A protein and the small-molecule ligand that binds it are described below.
Small molecule (SMILES): N#Cc1cccc2c3c([nH]c12)CCCC3

Sequence of chain 1.A:
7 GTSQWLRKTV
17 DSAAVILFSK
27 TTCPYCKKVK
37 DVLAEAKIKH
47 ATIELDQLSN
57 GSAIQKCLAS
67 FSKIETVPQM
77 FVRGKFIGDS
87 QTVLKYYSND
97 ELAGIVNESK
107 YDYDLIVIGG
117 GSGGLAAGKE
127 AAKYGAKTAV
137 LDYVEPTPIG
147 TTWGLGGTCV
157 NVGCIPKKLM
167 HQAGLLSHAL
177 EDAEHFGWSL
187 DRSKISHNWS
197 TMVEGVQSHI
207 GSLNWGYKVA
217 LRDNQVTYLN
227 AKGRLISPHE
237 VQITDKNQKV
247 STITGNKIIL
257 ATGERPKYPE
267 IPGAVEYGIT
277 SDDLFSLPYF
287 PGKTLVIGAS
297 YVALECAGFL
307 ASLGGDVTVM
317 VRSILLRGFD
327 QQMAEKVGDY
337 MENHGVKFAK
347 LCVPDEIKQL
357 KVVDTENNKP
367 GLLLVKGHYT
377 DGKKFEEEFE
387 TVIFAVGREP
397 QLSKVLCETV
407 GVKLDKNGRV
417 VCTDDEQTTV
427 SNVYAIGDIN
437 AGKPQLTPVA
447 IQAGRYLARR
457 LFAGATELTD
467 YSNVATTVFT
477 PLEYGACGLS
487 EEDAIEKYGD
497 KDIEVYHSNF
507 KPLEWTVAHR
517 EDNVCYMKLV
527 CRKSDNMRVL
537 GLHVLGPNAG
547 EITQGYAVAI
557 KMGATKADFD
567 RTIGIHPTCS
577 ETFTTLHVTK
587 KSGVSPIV

Binding-site contacts:
Ligand atom C3 contacts residue TRP511 of chain 1.A at 4.3 Å (hydrophobic).
Ligand atom C8 contacts residue HIS174 of chain 1.A at 3.9 Å.
Ligand atom C12 contacts residue HIS174 of chain 1.A at 4.0 Å.
Ligand atom N1 contacts residue TYR336 of chain 1.A at 3.3 Å (h-bond).
Ligand atom C contacts residue LEU171 of chain 1.A at 3.5 Å (hydrophobic).
Ligand atom C contacts residue GLU479 of chain 1.A at 3.8 Å.
Ligand atom C8 contacts residue ARG516 of chain 1.A at 4.4 Å.
Ligand atom N contacts residue HIS174 of chain 1.A at 4.2 Å.
Ligand atom C10 contacts residue GLU510 of chain 1.A at 4.4 Å.
Ligand atom C5 contacts residue PRO543 of chain 1.A at 3.5 Å (hydrophobic).
Ligand atom N contacts residue ARG516 of chain 1.A at 4.3 Å.
Ligand atom C12 contacts residue TYR336 of chain 1.A at 4.3 Å (hydrophobic).
Ligand atom N contacts residue TRP511 of chain 1.A at 4.1 Å.
Ligand atom C4 contacts residue LEU171 of chain 1.A at 4.4 Å (hydrophobic).
Ligand atom C8 contacts residue ASP178 of chain 1.A at 3.4 Å.
Ligand atom C5 contacts residue LEU171 of chain 1.A at 3.7 Å (hydrophobic).
Ligand atom C12 contacts residue TRP511 of chain 1.A at 4.1 Å (hydrophobic).
Ligand atom C1 contacts residue LEU171 of chain 1.A at 4.0 Å (hydrophobic).
Ligand atom C4 contacts residue PRO543 of chain 1.A at 4.1 Å (hydrophobic).
Ligand atom C contacts residue PRO543 of chain 1.A at 3.5 Å (hydrophobic).
Ligand atom C9 contacts residue ASP178 of chain 1.A at 3.9 Å.
Ligand atom N1 contacts residue TRP511 of chain 1.A at 4.0 Å.
Ligand atom C12 contacts residue PRO477 of chain 1.A at 4.2 Å (hydrophobic).
Ligand atom C7 contacts residue TRP511 of chain 1.A at 4.4 Å (hydrophobic).
Ligand atom N1 contacts residue HIS174 of chain 1.A at 3.9 Å.
Ligand atom C1 contacts residue PRO477 of chain 1.A at 3.5 Å (hydrophobic).
Ligand atom C1 contacts residue PRO543 of chain 1.A at 4.3 Å (hydrophobic).
Ligand atom C9 contacts residue GLN168 of chain 2.A at 3.8 Å.
Ligand atom C2 contacts residue PRO477 of chain 1.A at 4.2 Å (hydrophobic).
Ligand atom C10 contacts residue GLN168 of chain 2.A at 3.8 Å.

Sequence of chain 2.A:
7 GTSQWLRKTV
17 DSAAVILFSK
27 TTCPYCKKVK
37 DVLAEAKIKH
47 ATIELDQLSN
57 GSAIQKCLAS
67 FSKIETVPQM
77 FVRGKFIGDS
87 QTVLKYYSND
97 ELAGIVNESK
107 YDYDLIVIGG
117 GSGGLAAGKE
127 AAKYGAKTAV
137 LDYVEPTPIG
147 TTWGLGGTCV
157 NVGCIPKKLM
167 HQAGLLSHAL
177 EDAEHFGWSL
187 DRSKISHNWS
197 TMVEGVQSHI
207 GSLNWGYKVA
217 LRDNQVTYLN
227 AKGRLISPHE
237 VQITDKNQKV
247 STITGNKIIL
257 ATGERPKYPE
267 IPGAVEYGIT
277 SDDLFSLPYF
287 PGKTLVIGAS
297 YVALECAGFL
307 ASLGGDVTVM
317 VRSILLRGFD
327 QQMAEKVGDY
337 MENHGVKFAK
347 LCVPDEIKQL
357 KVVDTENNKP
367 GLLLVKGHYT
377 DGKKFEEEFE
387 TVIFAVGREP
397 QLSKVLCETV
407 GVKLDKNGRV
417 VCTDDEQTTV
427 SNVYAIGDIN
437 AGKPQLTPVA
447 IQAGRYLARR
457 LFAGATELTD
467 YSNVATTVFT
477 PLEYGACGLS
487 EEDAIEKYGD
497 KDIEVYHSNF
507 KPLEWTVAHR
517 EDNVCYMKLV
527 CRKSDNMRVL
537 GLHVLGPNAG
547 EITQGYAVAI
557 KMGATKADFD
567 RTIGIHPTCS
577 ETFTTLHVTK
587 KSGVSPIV